Sequence of chain 1.B:
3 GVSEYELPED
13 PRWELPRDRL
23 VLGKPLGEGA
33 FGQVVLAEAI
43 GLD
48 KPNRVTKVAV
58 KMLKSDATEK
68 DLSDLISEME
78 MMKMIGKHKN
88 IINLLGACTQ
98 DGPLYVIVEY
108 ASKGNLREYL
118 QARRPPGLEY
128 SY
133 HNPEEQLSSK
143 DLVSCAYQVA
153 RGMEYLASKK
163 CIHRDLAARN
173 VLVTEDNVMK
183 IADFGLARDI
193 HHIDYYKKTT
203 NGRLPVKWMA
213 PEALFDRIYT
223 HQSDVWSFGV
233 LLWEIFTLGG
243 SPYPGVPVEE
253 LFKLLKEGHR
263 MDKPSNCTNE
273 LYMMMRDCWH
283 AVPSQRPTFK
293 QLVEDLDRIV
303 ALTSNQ

Binding-site contacts:
Ligand atom N1 contacts residue TYR107 of chain 1.B at 3.9 Å.
Ligand atom C22 contacts residue VAL36 of chain 1.B at 3.8 Å (hydrophobic).
Ligand atom C2 contacts residue LEU174 of chain 1.B at 3.7 Å (hydrophobic).
Ligand atom C9 contacts residue GLY111 of chain 1.B at 3.8 Å.
Ligand atom N1 contacts residue ALA56 of chain 1.B at 3.7 Å.
Ligand atom C15 contacts residue SER109 of chain 1.B at 3.8 Å.
Ligand atom C20 contacts residue VAL36 of chain 1.B at 3.7 Å (hydrophobic).
Ligand atom C13 contacts residue LEU174 of chain 1.B at 3.6 Å (hydrophobic).
Ligand atom C9 contacts residue ALA108 of chain 1.B at 3.7 Å (hydrophobic).
Ligand atom C19 contacts residue ILE89 of chain 1.B at 3.9 Å (hydrophobic).
Ligand atom C contacts residue SER109 of chain 1.B at 3.5 Å.
Ligand atom N6 contacts residue ALA108 of chain 1.B at 2.9 Å (h-bond).
Ligand atom N5 contacts residue TYR107 of chain 1.B at 3.5 Å.
Ligand atom C3 contacts residue ALA108 of chain 1.B at 3.6 Å (hydrophobic).
Ligand atom C20 contacts residue EDO1 of chain 1.Q at 3.6 Å.
Ligand atom C12 contacts residue SER109 of chain 1.B at 3.7 Å.
Ligand atom C24 contacts residue EDO1 of chain 1.Q at 3.8 Å.
Ligand atom C7 contacts residue ALA108 of chain 1.B at 3.7 Å (hydrophobic).
Ligand atom C24 contacts residue EDO1 of chain 1.R at 3.5 Å.
Ligand atom N5 contacts residue ALA108 of chain 1.B at 2.8 Å (h-bond).
Ligand atom C19 contacts residue VAL105 of chain 1.B at 3.8 Å (hydrophobic).
Ligand atom N1 contacts residue ALA108 of chain 1.B at 3.6 Å (h-bond).
Ligand atom C23 contacts residue VAL105 of chain 1.B at 3.6 Å (hydrophobic).
Ligand atom C19 contacts residue LEU174 of chain 1.B at 3.5 Å (hydrophobic).
Ligand atom C21 contacts residue GLU115 of chain 1.B at 3.5 Å.
Ligand atom C10 contacts residue GLY111 of chain 1.B at 3.6 Å.
Ligand atom N1 contacts residue LEU174 of chain 1.B at 3.5 Å.
Ligand atom O2 contacts residue EDO1 of chain 1.U at 3.0 Å (h-bond).
Ligand atom C15 contacts residue TYR107 of chain 1.B at 3.4 Å (hydrophobic).
Ligand atom C16 contacts residue TYR107 of chain 1.B at 3.5 Å (hydrophobic).
Ligand atom C23 contacts residue EDO1 of chain 1.R at 3.3 Å.
Ligand atom C22 contacts residue EDO1 of chain 1.Q at 3.2 Å.
Ligand atom C16 contacts residue SER109 of chain 1.B at 3.1 Å.
Ligand atom N6 contacts residue TYR107 of chain 1.B at 3.7 Å.
Ligand atom C15 contacts residue ALA108 of chain 1.B at 3.3 Å (hydrophobic).
Ligand atom C23 contacts residue ILE89 of chain 1.B at 3.7 Å (hydrophobic).
Ligand atom N1 contacts residue GLU106 of chain 1.B at 3.2 Å (salt-bridge).
Ligand atom C11 contacts residue GLY111 of chain 1.B at 3.8 Å.
Ligand atom C4 contacts residue LEU174 of chain 1.B at 3.4 Å (hydrophobic).
Ligand atom C7 contacts residue EDO1 of chain 1.U at 3.9 Å.

A small-molecule ligand and the protein it binds are described below.
Small molecule (SMILES): COc1ccc(C(=O)Nc2cc(-c3ccccc3)[nH]n2)cc1OC